A small-molecule ligand and the protein it binds are described below.
Small molecule (SMILES): CC(=O)N[C@H]1[C@H](O[C@H]2[C@H](O)[C@@H](NC(C)=O)CO[C@@H]2CO)O[C@H](CO)[C@@H](O[C@@H]2O[C@H](CO[C@H]3O[C@H](CO)[C@@H](O)[C@H](O)[C@@H]3O)[C@@H](O)[C@H](O[C@H]3O[C@H](CO)[C@@H](O)[C@H](O)[C@@H]3O)[C@@H]2O)[C@@H]1O

Binding-site contacts:
Ligand atom O4 contacts residue ARG97 of chain 1.D at 3.9 Å.
Ligand atom O6 contacts residue GLY16 of chain 1.D at 2.9 Å (h-bond).
Ligand atom C2 contacts residue LYS99 of chain 1.D at 4.0 Å.
Ligand atom C1 contacts residue ARG97 of chain 1.D at 3.9 Å.
Ligand atom C5 contacts residue ARG97 of chain 1.D at 3.7 Å.
Ligand atom O3 contacts residue LYS99 of chain 1.D at 3.6 Å.
Ligand atom C4 contacts residue ASN180 of chain 1.D at 4.2 Å.
Ligand atom C4 contacts residue HIS100 of chain 1.D at 4.2 Å.
Ligand atom C5 contacts residue ASN180 of chain 1.D at 3.6 Å.
Ligand atom O7 contacts residue ARG97 of chain 1.D at 3.4 Å.
Ligand atom C7 contacts residue VAL169 of chain 1.D at 4.2 Å (hydrophobic).
Ligand atom C1 contacts residue LYS99 of chain 1.D at 3.5 Å.
Ligand atom C3 contacts residue ARG97 of chain 1.D at 4.2 Å.
Ligand atom C8 contacts residue VAL169 of chain 1.D at 3.9 Å (hydrophobic).
Ligand atom C6 contacts residue LYS99 of chain 1.D at 3.3 Å.
Ligand atom C5 contacts residue LYS99 of chain 1.D at 4.2 Å.
Ligand atom O5 contacts residue LYS99 of chain 1.D at 4.1 Å.
Ligand atom C5 contacts residue HIS100 of chain 1.D at 4.1 Å.
Ligand atom C6 contacts residue GLY16 of chain 1.D at 4.2 Å.
Ligand atom C4 contacts residue LYS99 of chain 1.D at 3.7 Å.
Ligand atom O7 contacts residue ASN180 of chain 1.D at 4.1 Å.
Ligand atom C7 contacts residue ASN180 of chain 1.D at 3.8 Å.
Ligand atom C1 contacts residue ASN180 of chain 1.D at 1.4 Å.
Ligand atom O7 contacts residue PHE171 of chain 1.D at 3.4 Å.
Ligand atom C5 contacts residue LYS99 of chain 1.D at 4.0 Å.
Ligand atom C8 contacts residue TYR138 of chain 1.D at 4.1 Å (hydrophobic).
Ligand atom O7 contacts residue LYS99 of chain 1.D at 3.5 Å.
Ligand atom O5 contacts residue ARG97 of chain 1.D at 4.1 Å.
Ligand atom C7 contacts residue PHE171 of chain 1.D at 3.8 Å (hydrophobic).
Ligand atom C7 contacts residue LYS99 of chain 1.D at 4.1 Å.
Ligand atom N2 contacts residue ASN180 of chain 1.D at 3.0 Å (h-bond).
Ligand atom O6 contacts residue LYS99 of chain 1.D at 4.1 Å.
Ligand atom C2 contacts residue ASN180 of chain 1.D at 2.4 Å.
Ligand atom O4 contacts residue HIS100 of chain 1.D at 3.2 Å (h-bond).
Ligand atom C8 contacts residue PHE171 of chain 1.D at 4.0 Å (hydrophobic).
Ligand atom C6 contacts residue ARG97 of chain 1.D at 4.2 Å.
Ligand atom O3 contacts residue LYS99 of chain 1.D at 3.9 Å.
Ligand atom O4 contacts residue LYS99 of chain 1.D at 4.1 Å.
Ligand atom C3 contacts residue ASN180 of chain 1.D at 3.8 Å.
Ligand atom O5 contacts residue ASN180 of chain 1.D at 2.3 Å (h-bond).

Sequence of chain 1.D:
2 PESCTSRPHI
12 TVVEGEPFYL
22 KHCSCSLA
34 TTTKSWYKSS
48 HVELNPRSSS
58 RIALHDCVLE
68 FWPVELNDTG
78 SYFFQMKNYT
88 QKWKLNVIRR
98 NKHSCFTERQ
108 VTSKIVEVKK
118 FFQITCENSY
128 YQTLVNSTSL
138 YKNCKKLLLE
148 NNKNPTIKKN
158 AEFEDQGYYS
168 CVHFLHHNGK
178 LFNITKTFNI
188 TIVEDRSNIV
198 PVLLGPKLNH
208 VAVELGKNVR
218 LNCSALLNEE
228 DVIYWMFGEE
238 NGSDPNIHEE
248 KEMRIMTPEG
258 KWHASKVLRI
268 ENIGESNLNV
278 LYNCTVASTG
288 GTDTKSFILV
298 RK